Sequence of chain 1.A:
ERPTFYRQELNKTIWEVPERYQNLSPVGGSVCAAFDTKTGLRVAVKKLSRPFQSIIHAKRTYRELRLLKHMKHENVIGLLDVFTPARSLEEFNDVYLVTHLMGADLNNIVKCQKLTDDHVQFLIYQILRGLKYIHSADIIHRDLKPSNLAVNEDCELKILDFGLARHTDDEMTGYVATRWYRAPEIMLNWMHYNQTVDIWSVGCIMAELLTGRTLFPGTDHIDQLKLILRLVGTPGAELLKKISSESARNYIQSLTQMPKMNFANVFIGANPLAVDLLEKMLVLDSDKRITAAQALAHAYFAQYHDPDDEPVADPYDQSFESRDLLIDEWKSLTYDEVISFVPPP

Binding-site contacts:
Ligand atom C9 contacts residue ALA51 of chain 1.A at 3.7 Å (hydrophobic).
Ligand atom C10 contacts residue ALA51 of chain 1.A at 3.6 Å (hydrophobic).
Ligand atom C3 contacts residue THR106 of chain 1.A at 3.8 Å.
Ligand atom C3 contacts residue LYS53 of chain 1.A at 3.7 Å.
Ligand atom N3 contacts residue MET109 of chain 1.A at 3.7 Å.
Ligand atom C19 contacts residue VAL30 of chain 1.A at 4.0 Å (hydrophobic).
Ligand atom C10 contacts residue MET109 of chain 1.A at 3.2 Å (hydrophobic).
Ligand atom C16 contacts residue ALA51 of chain 1.A at 3.9 Å (hydrophobic).
Ligand atom N2 contacts residue ALA51 of chain 1.A at 3.7 Å.
Ligand atom C15 contacts residue VAL38 of chain 1.A at 3.7 Å (hydrophobic).
Ligand atom C4 contacts residue LYS53 of chain 1.A at 3.9 Å.
Ligand atom C18 contacts residue VAL30 of chain 1.A at 4.0 Å (hydrophobic).
Ligand atom C14 contacts residue VAL38 of chain 1.A at 4.0 Å (hydrophobic).
Ligand atom C4 contacts residue LEU75 of chain 1.A at 4.0 Å (hydrophobic).
Ligand atom C11 contacts residue ACT1 of chain 1.B at 3.8 Å.
Ligand atom C10 contacts residue HIS107 of chain 1.A at 3.1 Å.
Ligand atom C2 contacts residue THR106 of chain 1.A at 4.0 Å.
Ligand atom C15 contacts residue ACT1 of chain 1.B at 4.0 Å.
Ligand atom C1 contacts residue THR106 of chain 1.A at 3.8 Å.
Ligand atom C1 contacts residue ALA51 of chain 1.A at 3.8 Å (hydrophobic).
Ligand atom C8 contacts residue ALA51 of chain 1.A at 3.9 Å (hydrophobic).
Ligand atom N2 contacts residue LEU108 of chain 1.A at 3.8 Å.
Ligand atom C6 contacts residue ASP168 of chain 1.A at 3.5 Å.
Ligand atom C11 contacts residue MET109 of chain 1.A at 3.9 Å (hydrophobic).
Ligand atom C12 contacts residue MET109 of chain 1.A at 3.4 Å (hydrophobic).
Ligand atom C12 contacts residue LEU108 of chain 1.A at 3.7 Å (hydrophobic).
Ligand atom N2 contacts residue HIS107 of chain 1.A at 3.8 Å.
Ligand atom C1 contacts residue LYS53 of chain 1.A at 3.5 Å.
Ligand atom S contacts residue VAL30 of chain 1.A at 4.0 Å.
Ligand atom N2 contacts residue MET109 of chain 1.A at 2.8 Å (h-bond).
Ligand atom C10 contacts residue THR106 of chain 1.A at 3.5 Å.
Ligand atom C13 contacts residue ACT1 of chain 1.B at 4.0 Å.
Ligand atom C11 contacts residue ALA51 of chain 1.A at 3.8 Å (hydrophobic).
Ligand atom C9 contacts residue THR106 of chain 1.A at 3.2 Å.
Ligand atom C5 contacts residue ASP168 of chain 1.A at 3.7 Å.
Ligand atom C17 contacts residue VAL30 of chain 1.A at 3.9 Å (hydrophobic).
Ligand atom O1 contacts residue ASP168 of chain 1.A at 3.0 Å (salt-bridge).
Ligand atom C12 contacts residue ACT1 of chain 1.B at 3.9 Å.
Ligand atom C16 contacts residue ACT1 of chain 1.B at 3.9 Å.
Ligand atom C4 contacts residue GLU71 of chain 1.A at 4.0 Å.

The protein below binds the small molecule below.
Small molecule (SMILES): Cc1ccc(O)cc1Nc1ccnc2cc(-c3csc(C=O)n3)ccc12